Binding-site contacts:
Ligand atom C8 contacts residue VAL40 of chain 1.B at 3.4 Å (hydrophobic).
Ligand atom N2 contacts residue GLU29 of chain 1.B at 4.4 Å.
Ligand atom C8 contacts residue SER48 of chain 1.B at 4.2 Å.
Ligand atom C7 contacts residue SER48 of chain 1.B at 4.2 Å.
Ligand atom C1 contacts residue ASN47 of chain 1.B at 1.4 Å.
Ligand atom C7 contacts residue ASN42 of chain 1.B at 4.5 Å.
Ligand atom C3 contacts residue ASN47 of chain 1.B at 3.8 Å.
Ligand atom C8 contacts residue GLU29 of chain 1.B at 3.5 Å.
Ligand atom C8 contacts residue ASN47 of chain 1.B at 4.0 Å.
Ligand atom C7 contacts residue SER49 of chain 1.B at 3.5 Å.
Ligand atom N2 contacts residue ASN47 of chain 1.B at 3.1 Å (h-bond).
Ligand atom C7 contacts residue ASN47 of chain 1.B at 3.5 Å.
Ligand atom C2 contacts residue ASN47 of chain 1.B at 2.5 Å.
Ligand atom C1 contacts residue ASN42 of chain 1.B at 4.3 Å.
Ligand atom C5 contacts residue ASN47 of chain 1.B at 3.6 Å.
Ligand atom C8 contacts residue SER49 of chain 1.B at 4.0 Å.
Ligand atom C8 contacts residue ASN42 of chain 1.B at 3.9 Å.
Ligand atom C4 contacts residue ASN47 of chain 1.B at 4.2 Å.
Ligand atom N2 contacts residue ASN42 of chain 1.B at 4.0 Å.
Ligand atom C7 contacts residue GLU29 of chain 1.B at 4.4 Å.
Ligand atom O7 contacts residue SER49 of chain 1.B at 2.7 Å (h-bond).
Ligand atom O5 contacts residue ASN47 of chain 1.B at 2.3 Å (h-bond).
Ligand atom O7 contacts residue SER48 of chain 1.B at 3.3 Å.
Ligand atom C8 contacts residue PHE41 of chain 1.B at 4.1 Å (hydrophobic).
Ligand atom O7 contacts residue ASN47 of chain 1.B at 3.5 Å (h-bond).

A protein and the small-molecule ligand that binds it are described below.
Small molecule (SMILES): CC(=O)N[C@H]1[C@H](O[C@H]2[C@H](O)[C@@H](NC(C)=O)CO[C@@H]2CO)O[C@H](CO)[C@@H](O)[C@@H]1O

Sequence of chain 1.B:
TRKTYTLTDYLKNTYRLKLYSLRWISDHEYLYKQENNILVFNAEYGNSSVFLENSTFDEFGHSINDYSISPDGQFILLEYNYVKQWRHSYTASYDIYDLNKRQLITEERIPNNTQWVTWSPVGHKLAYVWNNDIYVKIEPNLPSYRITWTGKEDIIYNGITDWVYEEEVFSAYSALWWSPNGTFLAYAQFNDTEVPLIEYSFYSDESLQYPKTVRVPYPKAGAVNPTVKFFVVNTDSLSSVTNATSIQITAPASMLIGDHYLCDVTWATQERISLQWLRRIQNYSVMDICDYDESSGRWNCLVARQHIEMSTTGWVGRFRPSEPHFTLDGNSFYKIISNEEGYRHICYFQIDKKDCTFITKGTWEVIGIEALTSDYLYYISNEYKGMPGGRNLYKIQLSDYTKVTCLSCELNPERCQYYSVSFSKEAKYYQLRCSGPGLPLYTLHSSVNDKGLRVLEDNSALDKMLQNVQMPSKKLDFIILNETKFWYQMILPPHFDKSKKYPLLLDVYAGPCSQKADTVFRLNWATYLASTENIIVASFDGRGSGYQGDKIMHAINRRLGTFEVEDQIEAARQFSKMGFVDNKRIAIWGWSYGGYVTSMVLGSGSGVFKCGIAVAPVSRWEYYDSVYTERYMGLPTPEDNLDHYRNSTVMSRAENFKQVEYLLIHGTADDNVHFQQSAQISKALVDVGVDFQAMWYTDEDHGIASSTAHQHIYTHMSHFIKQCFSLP